The protein below binds the small molecule below.
Small molecule (SMILES): CC(=O)N[C@@H]1[C@@H](O)[C@H](O)[C@@H](CO)O[C@H]1O

Binding-site contacts:
Ligand atom C4 contacts residue ASN78 of chain 1.C at 4.2 Å.
Ligand atom N2 contacts residue ASN78 of chain 1.C at 2.9 Å (h-bond).
Ligand atom O7 contacts residue ASN78 of chain 1.C at 4.3 Å.
Ligand atom C2 contacts residue ASN78 of chain 1.C at 2.4 Å.
Ligand atom C3 contacts residue ASN78 of chain 1.C at 3.8 Å.
Ligand atom C1 contacts residue ASN78 of chain 1.C at 1.4 Å.
Ligand atom C8 contacts residue ASN78 of chain 1.C at 4.3 Å.
Ligand atom C5 contacts residue ASN78 of chain 1.C at 3.7 Å.
Ligand atom C7 contacts residue ASN78 of chain 1.C at 3.9 Å.
Ligand atom O5 contacts residue ASN78 of chain 1.C at 2.3 Å (h-bond).

Sequence of chain 1.C:
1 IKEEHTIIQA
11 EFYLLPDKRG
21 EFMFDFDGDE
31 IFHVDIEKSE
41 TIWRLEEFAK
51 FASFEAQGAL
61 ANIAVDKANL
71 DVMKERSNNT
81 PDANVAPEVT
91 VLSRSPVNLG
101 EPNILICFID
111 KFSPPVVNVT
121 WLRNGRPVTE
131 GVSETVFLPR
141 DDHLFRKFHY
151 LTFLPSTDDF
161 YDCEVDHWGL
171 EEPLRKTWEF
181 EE